The protein below binds the small molecule below.
Small molecule (SMILES): CC(=O)N[C@@H]1[C@@H](O)[C@H](O)[C@@H](CO)O[C@H]1O

Sequence of chain 1.D:
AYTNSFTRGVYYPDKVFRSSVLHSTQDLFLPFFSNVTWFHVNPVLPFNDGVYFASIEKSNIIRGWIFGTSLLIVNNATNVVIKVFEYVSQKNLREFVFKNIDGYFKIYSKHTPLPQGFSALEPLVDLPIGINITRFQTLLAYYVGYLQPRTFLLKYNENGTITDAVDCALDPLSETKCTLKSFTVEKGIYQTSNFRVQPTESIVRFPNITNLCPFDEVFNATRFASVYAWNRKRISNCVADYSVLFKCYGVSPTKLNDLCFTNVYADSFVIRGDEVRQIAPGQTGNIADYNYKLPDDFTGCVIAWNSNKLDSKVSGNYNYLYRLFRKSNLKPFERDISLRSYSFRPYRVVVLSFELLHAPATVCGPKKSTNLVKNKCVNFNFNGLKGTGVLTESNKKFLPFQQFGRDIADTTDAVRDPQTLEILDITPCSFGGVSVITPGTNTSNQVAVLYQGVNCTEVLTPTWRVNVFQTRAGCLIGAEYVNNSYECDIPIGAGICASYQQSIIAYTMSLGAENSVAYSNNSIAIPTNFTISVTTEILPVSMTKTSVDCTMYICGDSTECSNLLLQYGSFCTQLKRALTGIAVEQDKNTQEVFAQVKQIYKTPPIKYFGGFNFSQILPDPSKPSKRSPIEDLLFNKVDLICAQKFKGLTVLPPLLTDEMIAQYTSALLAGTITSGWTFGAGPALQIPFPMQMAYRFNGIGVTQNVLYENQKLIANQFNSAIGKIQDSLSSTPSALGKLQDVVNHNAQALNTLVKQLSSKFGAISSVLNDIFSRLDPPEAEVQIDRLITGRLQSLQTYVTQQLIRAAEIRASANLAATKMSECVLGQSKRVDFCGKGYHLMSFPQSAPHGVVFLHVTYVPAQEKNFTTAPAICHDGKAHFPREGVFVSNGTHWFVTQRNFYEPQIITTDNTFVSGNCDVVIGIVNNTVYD

Binding-site contacts:
Ligand atom C7 contacts residue ASN1092 of chain 1.D at 3.6 Å.
Ligand atom O7 contacts residue ASN1092 of chain 1.D at 3.5 Å.
Ligand atom C4 contacts residue ASN1092 of chain 1.D at 4.1 Å.
Ligand atom C2 contacts residue ASN1092 of chain 1.D at 2.6 Å.
Ligand atom O4 contacts residue HIS1095 of chain 1.D at 3.8 Å.
Ligand atom C5 contacts residue HIS1095 of chain 1.D at 4.2 Å.
Ligand atom O5 contacts residue HIS1095 of chain 1.D at 3.9 Å.
Ligand atom C1 contacts residue ASN1092 of chain 1.D at 1.5 Å.
Ligand atom C1 contacts residue PHE1097 of chain 1.D at 4.1 Å (hydrophobic).
Ligand atom O4 contacts residue ASN1092 of chain 1.D at 4.3 Å.
Ligand atom C3 contacts residue ASN1092 of chain 1.D at 3.9 Å.
Ligand atom C6 contacts residue PHE1097 of chain 1.D at 3.5 Å (hydrophobic).
Ligand atom C5 contacts residue PHE1097 of chain 1.D at 3.8 Å (hydrophobic).
Ligand atom C5 contacts residue ASN1092 of chain 1.D at 3.6 Å.
Ligand atom O6 contacts residue PHE1097 of chain 1.D at 3.5 Å.
Ligand atom C1 contacts residue HIS1095 of chain 1.D at 3.3 Å.
Ligand atom O5 contacts residue ASN1092 of chain 1.D at 2.4 Å (h-bond).
Ligand atom N2 contacts residue ASN1092 of chain 1.D at 3.0 Å (h-bond).
Ligand atom O5 contacts residue PHE1097 of chain 1.D at 3.2 Å.